Binding-site contacts:
Ligand atom O6 contacts residue VAL354 of chain 1.A at 2.5 Å (h-bond).
Ligand atom C1 contacts residue TRP359 of chain 1.A at 3.8 Å (hydrophobic).
Ligand atom C5 contacts residue TRP359 of chain 1.A at 4.1 Å (hydrophobic).
Ligand atom C6 contacts residue SER351 of chain 1.A at 3.6 Å.
Ligand atom O2 contacts residue GLU353 of chain 1.A at 2.6 Å (salt-bridge).
Ligand atom C6 contacts residue GLU353 of chain 1.A at 3.9 Å.
Ligand atom O7 contacts residue ASN433 of chain 1.A at 4.2 Å.
Ligand atom C6 contacts residue NAG2 of chain 1.F at 3.5 Å.
Ligand atom C2 contacts residue GLU353 of chain 1.A at 3.2 Å.
Ligand atom O6 contacts residue SER351 of chain 1.A at 4.2 Å.
Ligand atom C1 contacts residue GLU353 of chain 1.A at 4.0 Å.
Ligand atom O3 contacts residue NAG2 of chain 1.F at 4.0 Å.
Ligand atom C7 contacts residue ASN433 of chain 1.A at 3.8 Å.
Ligand atom O2 contacts residue NAG2 of chain 1.F at 2.5 Å (h-bond).
Ligand atom O6 contacts residue TRP359 of chain 1.A at 4.0 Å.
Ligand atom O3 contacts residue THR300 of chain 1.A at 4.1 Å.
Ligand atom C5 contacts residue GLU353 of chain 1.A at 4.0 Å.
Ligand atom O4 contacts residue GLU353 of chain 1.A at 3.4 Å.
Ligand atom C2 contacts residue ASN433 of chain 1.A at 2.5 Å.
Ligand atom C1 contacts residue NAG2 of chain 1.F at 3.9 Å.
Ligand atom C6 contacts residue VAL354 of chain 1.A at 3.3 Å (hydrophobic).
Ligand atom C1 contacts residue ASN433 of chain 1.A at 1.4 Å.
Ligand atom C3 contacts residue ASN433 of chain 1.A at 3.8 Å.
Ligand atom O5 contacts residue ASN433 of chain 1.A at 2.3 Å (h-bond).
Ligand atom C3 contacts residue THR300 of chain 1.A at 3.9 Å.
Ligand atom C8 contacts residue THR301 of chain 1.A at 3.7 Å.
Ligand atom C8 contacts residue THR300 of chain 1.A at 3.5 Å.
Ligand atom C2 contacts residue THR300 of chain 1.A at 4.0 Å.
Ligand atom C2 contacts residue NAG2 of chain 1.F at 3.4 Å.
Ligand atom C7 contacts residue THR300 of chain 1.A at 3.7 Å.
Ligand atom O6 contacts residue GLU353 of chain 1.A at 3.0 Å (salt-bridge).
Ligand atom O5 contacts residue TRP359 of chain 1.A at 3.1 Å (h-bond).
Ligand atom C5 contacts residue ASN433 of chain 1.A at 3.6 Å.
Ligand atom N2 contacts residue ASN433 of chain 1.A at 3.0 Å (h-bond).
Ligand atom N2 contacts residue THR300 of chain 1.A at 3.0 Å (h-bond).
Ligand atom C6 contacts residue TRP359 of chain 1.A at 4.0 Å (hydrophobic).
Ligand atom O6 contacts residue NAG2 of chain 1.F at 4.2 Å.
Ligand atom C5 contacts residue NAG2 of chain 1.F at 3.9 Å.
Ligand atom O3 contacts residue NAG2 of chain 1.F at 3.6 Å.
Ligand atom O4 contacts residue NAG2 of chain 1.F at 3.6 Å.

Sequence of chain 1.A:
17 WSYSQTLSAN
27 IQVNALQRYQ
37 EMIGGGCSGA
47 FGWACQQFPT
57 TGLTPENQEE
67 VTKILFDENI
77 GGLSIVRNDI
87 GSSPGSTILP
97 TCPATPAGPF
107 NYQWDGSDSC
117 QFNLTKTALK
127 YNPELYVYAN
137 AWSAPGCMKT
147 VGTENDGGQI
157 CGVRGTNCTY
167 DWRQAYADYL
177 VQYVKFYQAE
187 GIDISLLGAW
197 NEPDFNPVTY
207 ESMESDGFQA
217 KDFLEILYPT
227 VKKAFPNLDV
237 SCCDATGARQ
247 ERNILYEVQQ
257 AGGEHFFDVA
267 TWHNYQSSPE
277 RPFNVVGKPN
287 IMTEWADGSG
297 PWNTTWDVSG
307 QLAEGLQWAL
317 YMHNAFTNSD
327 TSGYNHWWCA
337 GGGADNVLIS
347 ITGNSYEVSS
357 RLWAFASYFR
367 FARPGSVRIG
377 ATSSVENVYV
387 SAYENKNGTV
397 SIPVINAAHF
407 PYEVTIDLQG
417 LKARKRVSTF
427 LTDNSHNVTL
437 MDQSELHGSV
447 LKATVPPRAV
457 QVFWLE

This protein binds this small molecule.
Small molecule (SMILES): CC(=O)N[C@H]1[C@H](O[C@H]2[C@H](O)[C@@H](NC(C)=O)CO[C@@H]2CO)O[C@H](CO)[C@@H](O[C@@H]2O[C@H](CO[C@H]3O[C@H](CO)[C@@H](O)[C@H](O[C@H]4O[C@H](CO)[C@@H](O)[C@H](O)[C@@H]4O)[C@@H]3O)[C@@H](O)[C@H](O[C@H]3O[C@H](CO)[C@@H](O)[C@H](O)[C@@H]3O)[C@@H]2O)[C@@H]1O